Binding-site contacts:
Ligand atom N2 contacts residue ASN343 of chain 1.A at 2.9 Å (h-bond).
Ligand atom C1 contacts residue ASN343 of chain 1.A at 1.4 Å.
Ligand atom O5 contacts residue ASN343 of chain 1.A at 2.4 Å (h-bond).
Ligand atom C8 contacts residue THR336 of chain 1.A at 3.9 Å.
Ligand atom O6 contacts residue ILE346 of chain 1.A at 4.2 Å.
Ligand atom O6 contacts residue SER345 of chain 1.A at 3.2 Å (h-bond).
Ligand atom C4 contacts residue ASN343 of chain 1.A at 4.2 Å.
Ligand atom O7 contacts residue ASN343 of chain 1.A at 4.0 Å.
Ligand atom C1 contacts residue SER345 of chain 1.A at 3.4 Å.
Ligand atom O6 contacts residue ASN343 of chain 1.A at 4.5 Å.
Ligand atom C8 contacts residue GLY335 of chain 1.A at 3.8 Å.
Ligand atom O5 contacts residue SER345 of chain 1.A at 2.8 Å (h-bond).
Ligand atom C7 contacts residue ASN343 of chain 1.A at 3.7 Å.
Ligand atom C5 contacts residue ASN343 of chain 1.A at 3.7 Å.
Ligand atom C6 contacts residue SER345 of chain 1.A at 3.5 Å.
Ligand atom C2 contacts residue ASN343 of chain 1.A at 2.5 Å.
Ligand atom C8 contacts residue PHE334 of chain 1.A at 3.4 Å (hydrophobic).
Ligand atom C7 contacts residue PHE334 of chain 1.A at 4.3 Å (hydrophobic).
Ligand atom C5 contacts residue SER345 of chain 1.A at 3.3 Å.
Ligand atom C3 contacts residue ASN343 of chain 1.A at 3.8 Å.

A small-molecule ligand and the protein it binds are described below.
Small molecule (SMILES): CC(=O)N[C@@H]1[C@@H](O)[C@H](O)[C@@H](CO)O[C@H]1O

Sequence of chain 1.A:
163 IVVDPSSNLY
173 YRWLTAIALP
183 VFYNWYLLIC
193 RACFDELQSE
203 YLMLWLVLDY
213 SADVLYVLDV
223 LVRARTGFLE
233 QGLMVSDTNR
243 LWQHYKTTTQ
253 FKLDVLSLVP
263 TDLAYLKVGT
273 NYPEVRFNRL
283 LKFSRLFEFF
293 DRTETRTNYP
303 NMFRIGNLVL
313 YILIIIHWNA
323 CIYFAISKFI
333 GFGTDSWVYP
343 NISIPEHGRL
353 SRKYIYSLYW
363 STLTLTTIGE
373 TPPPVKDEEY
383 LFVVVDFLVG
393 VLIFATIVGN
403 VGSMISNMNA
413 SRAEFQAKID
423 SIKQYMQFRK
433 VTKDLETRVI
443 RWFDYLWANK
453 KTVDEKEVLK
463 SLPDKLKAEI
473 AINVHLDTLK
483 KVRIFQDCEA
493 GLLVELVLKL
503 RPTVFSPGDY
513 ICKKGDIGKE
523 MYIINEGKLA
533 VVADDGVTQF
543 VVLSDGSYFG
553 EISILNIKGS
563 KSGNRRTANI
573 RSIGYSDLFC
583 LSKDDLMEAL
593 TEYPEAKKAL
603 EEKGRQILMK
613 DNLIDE